A small-molecule ligand and the protein it binds are described below.
Small molecule (SMILES): CNC1CCCCC1

Binding-site contacts:
Ligand atom C05 contacts residue ALA139 of chain 1.A at 4.0 Å (hydrophobic).
Ligand atom C01 contacts residue NDP1 of chain 1.B at 3.8 Å.
Ligand atom C05 contacts residue TRP224 of chain 2.A at 4.2 Å (hydrophobic).
Ligand atom C08 contacts residue GLN254 of chain 2.A at 4.0 Å.
Ligand atom C06 contacts residue TRP224 of chain 2.A at 4.4 Å (hydrophobic).
Ligand atom C01 contacts residue ALA257 of chain 2.A at 4.1 Å (hydrophobic).
Ligand atom C06 contacts residue THR140 of chain 1.A at 4.2 Å.
Ligand atom N02 contacts residue GLN254 of chain 2.A at 4.0 Å.
Ligand atom C04 contacts residue LEU191 of chain 1.A at 3.7 Å (hydrophobic).
Ligand atom C05 contacts residue MET194 of chain 1.A at 4.5 Å (hydrophobic).
Ligand atom N02 contacts residue TYR195 of chain 1.A at 3.7 Å.
Ligand atom C05 contacts residue NDP1 of chain 1.B at 3.9 Å.
Ligand atom C08 contacts residue SER249 of chain 2.A at 4.2 Å.
Ligand atom C04 contacts residue NDP1 of chain 1.B at 3.8 Å.
Ligand atom N02 contacts residue MET253 of chain 2.A at 3.9 Å.
Ligand atom C07 contacts residue NDP1 of chain 1.B at 4.4 Å.
Ligand atom C04 contacts residue MET194 of chain 1.A at 4.4 Å (hydrophobic).
Ligand atom C06 contacts residue MET194 of chain 1.A at 3.7 Å (hydrophobic).
Ligand atom N02 contacts residue LEU191 of chain 1.A at 4.5 Å.
Ligand atom C01 contacts residue LEU191 of chain 1.A at 4.0 Å (hydrophobic).
Ligand atom C08 contacts residue TYR195 of chain 1.A at 4.2 Å (hydrophobic).
Ligand atom C03 contacts residue NDP1 of chain 1.B at 4.0 Å.
Ligand atom C08 contacts residue MET194 of chain 1.A at 3.9 Å (hydrophobic).
Ligand atom C03 contacts residue MET253 of chain 2.A at 4.4 Å (hydrophobic).
Ligand atom C07 contacts residue MET194 of chain 1.A at 4.2 Å (hydrophobic).
Ligand atom C07 contacts residue THR140 of chain 1.A at 4.4 Å.
Ligand atom C06 contacts residue MET228 of chain 2.A at 3.9 Å (hydrophobic).
Ligand atom C07 contacts residue SER249 of chain 2.A at 3.7 Å.
Ligand atom C01 contacts residue MET253 of chain 2.A at 3.8 Å (hydrophobic).

Sequence of chain 1.A:
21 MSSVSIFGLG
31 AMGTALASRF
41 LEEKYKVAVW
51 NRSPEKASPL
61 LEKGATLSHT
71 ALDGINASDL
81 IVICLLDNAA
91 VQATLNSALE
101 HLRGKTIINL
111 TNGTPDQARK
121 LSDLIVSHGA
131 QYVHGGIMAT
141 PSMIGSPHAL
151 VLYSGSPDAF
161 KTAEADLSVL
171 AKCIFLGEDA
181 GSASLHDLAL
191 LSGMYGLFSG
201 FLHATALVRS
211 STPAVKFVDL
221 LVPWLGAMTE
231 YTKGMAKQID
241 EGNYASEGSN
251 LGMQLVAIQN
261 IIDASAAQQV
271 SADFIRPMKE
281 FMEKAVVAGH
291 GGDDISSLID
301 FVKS

Sequence of chain 2.A:
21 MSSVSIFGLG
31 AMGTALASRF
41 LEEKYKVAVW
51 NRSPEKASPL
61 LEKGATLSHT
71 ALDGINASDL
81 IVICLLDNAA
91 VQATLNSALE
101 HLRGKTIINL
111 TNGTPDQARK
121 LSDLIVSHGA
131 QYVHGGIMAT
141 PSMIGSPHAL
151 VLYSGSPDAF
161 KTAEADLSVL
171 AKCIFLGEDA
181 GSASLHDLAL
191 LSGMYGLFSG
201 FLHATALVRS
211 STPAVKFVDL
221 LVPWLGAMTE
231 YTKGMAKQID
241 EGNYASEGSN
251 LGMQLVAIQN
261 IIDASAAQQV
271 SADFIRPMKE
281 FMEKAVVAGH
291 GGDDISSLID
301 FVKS